Binding-site contacts:
Ligand atom C8 contacts residue ASN138 of chain 1.A at 3.0 Å.
Ligand atom C8 contacts residue ASP142 of chain 1.A at 3.2 Å.
Ligand atom C7 contacts residue CYS207 of chain 1.A at 4.2 Å (hydrophobic).
Ligand atom C4 contacts residue ASN138 of chain 1.A at 4.2 Å.
Ligand atom O4 contacts residue ILE225 of chain 1.A at 3.7 Å.
Ligand atom N2 contacts residue ASN138 of chain 1.A at 2.7 Å (h-bond).
Ligand atom O5 contacts residue ASN138 of chain 1.A at 2.4 Å (h-bond).
Ligand atom C8 contacts residue ARG141 of chain 1.A at 3.7 Å.
Ligand atom O7 contacts residue ILE225 of chain 1.A at 3.1 Å.
Ligand atom O7 contacts residue ASN138 of chain 1.A at 3.3 Å (h-bond).
Ligand atom C5 contacts residue ILE225 of chain 1.A at 4.2 Å (hydrophobic).
Ligand atom C1 contacts residue ILE225 of chain 1.A at 4.2 Å (hydrophobic).
Ligand atom C1 contacts residue ASN138 of chain 1.A at 1.4 Å.
Ligand atom O3 contacts residue ILE225 of chain 1.A at 4.4 Å.
Ligand atom O3 contacts residue SER224 of chain 1.A at 4.2 Å.
Ligand atom C7 contacts residue ILE225 of chain 1.A at 4.1 Å (hydrophobic).
Ligand atom C4 contacts residue ILE225 of chain 1.A at 4.3 Å (hydrophobic).
Ligand atom C2 contacts residue ASN138 of chain 1.A at 2.3 Å.
Ligand atom C7 contacts residue ARG141 of chain 1.A at 4.4 Å.
Ligand atom C3 contacts residue ASN138 of chain 1.A at 3.7 Å.
Ligand atom C5 contacts residue ASN138 of chain 1.A at 3.6 Å.
Ligand atom C3 contacts residue ILE225 of chain 1.A at 3.8 Å (hydrophobic).
Ligand atom O7 contacts residue CYS207 of chain 1.A at 3.5 Å (h-bond).
Ligand atom C8 contacts residue CYS207 of chain 1.A at 3.9 Å (hydrophobic).
Ligand atom C7 contacts residue ASN138 of chain 1.A at 3.1 Å.
Ligand atom C7 contacts residue ASP142 of chain 1.A at 4.2 Å.
Ligand atom N2 contacts residue ARG141 of chain 1.A at 3.9 Å.

Sequence of chain 1.A:
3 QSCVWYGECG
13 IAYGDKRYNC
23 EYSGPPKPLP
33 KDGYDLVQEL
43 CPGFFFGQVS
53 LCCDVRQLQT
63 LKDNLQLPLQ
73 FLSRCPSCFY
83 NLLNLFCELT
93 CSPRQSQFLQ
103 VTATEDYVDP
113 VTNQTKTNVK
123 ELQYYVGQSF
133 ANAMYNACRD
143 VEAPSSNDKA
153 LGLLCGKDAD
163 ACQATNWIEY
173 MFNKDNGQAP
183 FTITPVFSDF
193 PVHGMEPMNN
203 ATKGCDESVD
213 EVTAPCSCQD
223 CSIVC

A small-molecule ligand and the protein it binds are described below.
Small molecule (SMILES): CC(=O)N[C@@H]1[C@@H](O)[C@H](O)[C@@H](CO)O[C@H]1O